Sequence of chain 1.A:
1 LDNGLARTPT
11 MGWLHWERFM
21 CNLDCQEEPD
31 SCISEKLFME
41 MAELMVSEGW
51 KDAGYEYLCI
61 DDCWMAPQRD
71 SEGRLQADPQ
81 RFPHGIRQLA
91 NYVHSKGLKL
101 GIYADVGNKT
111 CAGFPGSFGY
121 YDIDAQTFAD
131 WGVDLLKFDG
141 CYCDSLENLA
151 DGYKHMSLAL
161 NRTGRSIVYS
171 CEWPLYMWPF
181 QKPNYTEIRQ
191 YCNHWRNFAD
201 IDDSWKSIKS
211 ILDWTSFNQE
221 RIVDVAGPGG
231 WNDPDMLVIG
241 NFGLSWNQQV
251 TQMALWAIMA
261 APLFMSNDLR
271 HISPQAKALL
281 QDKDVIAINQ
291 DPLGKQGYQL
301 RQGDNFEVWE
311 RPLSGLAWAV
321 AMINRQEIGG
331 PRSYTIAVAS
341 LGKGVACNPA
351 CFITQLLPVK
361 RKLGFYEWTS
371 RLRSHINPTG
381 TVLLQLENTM

Binding-site contacts:
Ligand atom C2 contacts residue GLU172 of chain 1.A at 3.5 Å.
Ligand atom O3 contacts residue ASP200 of chain 1.A at 3.3 Å (salt-bridge).
Ligand atom C1 contacts residue ASP139 of chain 1.A at 3.8 Å.
Ligand atom C4 contacts residue GLU172 of chain 1.A at 4.2 Å.
Ligand atom O6 contacts residue ASP139 of chain 1.A at 4.1 Å.
Ligand atom C4 contacts residue TYR103 of chain 1.A at 4.1 Å (hydrophobic).
Ligand atom O6 contacts residue ASP62 of chain 1.A at 3.0 Å (salt-bridge).
Ligand atom O4 contacts residue LYS137 of chain 1.A at 3.2 Å (salt-bridge).
Ligand atom O4 contacts residue TRP16 of chain 1.A at 3.9 Å.
Ligand atom C6 contacts residue TYR103 of chain 1.A at 3.3 Å (hydrophobic).
Ligand atom O3 contacts residue LYS137 of chain 1.A at 2.8 Å (salt-bridge).
Ligand atom C4 contacts residue ASP139 of chain 1.A at 3.7 Å.
Ligand atom O6 contacts residue CYS111 of chain 1.A at 2.7 Å.
Ligand atom O6 contacts residue TRP16 of chain 1.A at 4.0 Å.
Ligand atom O3 contacts residue MET236 of chain 1.A at 4.1 Å.
Ligand atom C5 contacts residue ASP139 of chain 1.A at 3.5 Å.
Ligand atom O3 contacts residue ARG196 of chain 1.A at 3.4 Å (salt-bridge).
Ligand atom C6 contacts residue ASP61 of chain 1.A at 4.0 Å.
Ligand atom O2 contacts residue GLU172 of chain 1.A at 3.1 Å (salt-bridge).
Ligand atom N5 contacts residue CYS111 of chain 1.A at 3.4 Å (h-bond).
Ligand atom C1 contacts residue ASP200 of chain 1.A at 3.1 Å.
Ligand atom C3 contacts residue LYS137 of chain 1.A at 3.8 Å.
Ligand atom O4 contacts residue ASP61 of chain 1.A at 2.5 Å (salt-bridge).
Ligand atom C3 contacts residue ASP200 of chain 1.A at 3.4 Å.
Ligand atom C4 contacts residue LYS137 of chain 1.A at 3.8 Å.
Ligand atom O4 contacts residue TYR103 of chain 1.A at 3.8 Å.
Ligand atom C5 contacts residue TRP16 of chain 1.A at 4.2 Å (hydrophobic).
Ligand atom O6 contacts residue ALA112 of chain 1.A at 4.2 Å.
Ligand atom C1 contacts residue CYS111 of chain 1.A at 4.2 Å (hydrophobic).
Ligand atom C2 contacts residue ASP139 of chain 1.A at 4.0 Å.
Ligand atom C4 contacts residue ASP61 of chain 1.A at 3.8 Å.
Ligand atom N5 contacts residue ASP139 of chain 1.A at 3.0 Å (salt-bridge).
Ligand atom C6 contacts residue CYS111 of chain 1.A at 3.6 Å (hydrophobic).
Ligand atom C6 contacts residue ASP139 of chain 1.A at 3.4 Å.
Ligand atom O2 contacts residue ASP200 of chain 1.A at 2.8 Å (salt-bridge).
Ligand atom O3 contacts residue TRP16 of chain 1.A at 4.3 Å.
Ligand atom O6 contacts residue TYR103 of chain 1.A at 3.9 Å.
Ligand atom C6 contacts residue ASP62 of chain 1.A at 3.3 Å.
Ligand atom C2 contacts residue ASP200 of chain 1.A at 3.4 Å.
Ligand atom O2 contacts residue ARG196 of chain 1.A at 3.2 Å (salt-bridge).

The protein below binds the small molecule below.
Small molecule (SMILES): OC[C@H]1NC[C@H](O)[C@@H](O)[C@@H]1O